Sequence of chain 1.A:
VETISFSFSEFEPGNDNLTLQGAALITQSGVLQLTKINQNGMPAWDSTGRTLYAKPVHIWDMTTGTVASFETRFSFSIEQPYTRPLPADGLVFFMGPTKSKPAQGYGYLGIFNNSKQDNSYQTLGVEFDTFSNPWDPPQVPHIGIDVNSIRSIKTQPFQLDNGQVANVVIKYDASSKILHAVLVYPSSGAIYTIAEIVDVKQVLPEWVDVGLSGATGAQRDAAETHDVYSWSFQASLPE

Binding-site contacts:
Ligand atom O4 contacts residue ALA218 of chain 1.A at 3.4 Å.
Ligand atom O3 contacts residue ASP89 of chain 1.A at 2.7 Å (salt-bridge).
Ligand atom C8 contacts residue GLN219 of chain 1.A at 3.8 Å.
Ligand atom C4 contacts residue PHE131 of chain 1.A at 3.8 Å (hydrophobic).
Ligand atom O3 contacts residue ALA218 of chain 1.A at 3.9 Å.
Ligand atom O3 contacts residue PHE131 of chain 1.A at 4.0 Å.
Ligand atom C2 contacts residue GLN219 of chain 1.A at 4.0 Å.
Ligand atom N2 contacts residue GLN219 of chain 1.A at 3.8 Å.
Ligand atom O4 contacts residue GLY217 of chain 1.A at 3.2 Å.
Ligand atom C4 contacts residue ALA218 of chain 1.A at 4.1 Å (hydrophobic).
Ligand atom O2 contacts residue ASN133 of chain 1.A at 3.5 Å (h-bond).
Ligand atom C3 contacts residue GLN219 of chain 1.A at 4.1 Å.
Ligand atom C6 contacts residue PHE131 of chain 1.A at 4.0 Å (hydrophobic).
Ligand atom C6 contacts residue ALA222 of chain 1.A at 3.6 Å (hydrophobic).
Ligand atom O4 contacts residue ALA88 of chain 1.A at 4.0 Å.
Ligand atom O7 contacts residue GLN219 of chain 1.A at 3.3 Å (h-bond).
Ligand atom C6 contacts residue ALA88 of chain 1.A at 4.1 Å (hydrophobic).
Ligand atom C3 contacts residue PHE131 of chain 1.A at 3.6 Å (hydrophobic).
Ligand atom O3 contacts residue TYR106 of chain 1.A at 3.8 Å.
Ligand atom C3 contacts residue ALA218 of chain 1.A at 3.9 Å (hydrophobic).
Ligand atom C3 contacts residue ASP89 of chain 1.A at 3.5 Å.
Ligand atom O4 contacts residue ALA218 of chain 1.A at 2.9 Å (h-bond).
Ligand atom C1 contacts residue ALA218 of chain 1.A at 3.9 Å (hydrophobic).
Ligand atom O4 contacts residue ASP89 of chain 1.A at 2.7 Å (salt-bridge).
Ligand atom O6 contacts residue ALA222 of chain 1.A at 3.7 Å.
Ligand atom C6 contacts residue ALA218 of chain 1.A at 4.0 Å (hydrophobic).
Ligand atom O6 contacts residue GLN219 of chain 1.A at 3.2 Å (h-bond).
Ligand atom C5 contacts residue PHE131 of chain 1.A at 3.6 Å (hydrophobic).
Ligand atom C4 contacts residue ALA88 of chain 1.A at 4.0 Å (hydrophobic).
Ligand atom C2 contacts residue ASN133 of chain 1.A at 4.1 Å.
Ligand atom C3 contacts residue ASN133 of chain 1.A at 3.5 Å.
Ligand atom O5 contacts residue ALA218 of chain 1.A at 3.5 Å.
Ligand atom C5 contacts residue ALA218 of chain 1.A at 4.2 Å (hydrophobic).
Ligand atom O3 contacts residue ASN133 of chain 1.A at 3.0 Å (h-bond).
Ligand atom C7 contacts residue GLN219 of chain 1.A at 3.5 Å.
Ligand atom O3 contacts residue GLY107 of chain 1.A at 3.0 Å (h-bond).
Ligand atom C2 contacts residue ALA218 of chain 1.A at 4.0 Å (hydrophobic).
Ligand atom O3 contacts residue GLN219 of chain 1.A at 3.0 Å (h-bond).
Ligand atom C4 contacts residue ASP89 of chain 1.A at 3.4 Å.
Ligand atom O4 contacts residue TYR106 of chain 1.A at 4.0 Å.

A small-molecule ligand and the protein it binds are described below.
Small molecule (SMILES): CC(=O)N[C@@H]1[C@@H](O)[C@H](O[C@@H]2O[C@H](CO)[C@H](O)[C@H](O)[C@H]2O)[C@@H](CO)O[C@@H]1O